Binding-site contacts:
Ligand atom C7 contacts residue SER112 of chain 1.A at 3.8 Å.
Ligand atom C6 contacts residue PRO100 of chain 1.A at 4.5 Å (hydrophobic).
Ligand atom O7 contacts residue SER112 of chain 1.A at 4.3 Å.
Ligand atom C2 contacts residue SER101 of chain 1.A at 3.6 Å.
Ligand atom N2 contacts residue SER112 of chain 1.A at 2.9 Å (h-bond).
Ligand atom C1 contacts residue SER101 of chain 1.A at 3.6 Å.
Ligand atom C1 contacts residue SER112 of chain 1.A at 1.5 Å.
Ligand atom C3 contacts residue SER112 of chain 1.A at 3.8 Å.
Ligand atom O5 contacts residue SER101 of chain 1.A at 3.8 Å.
Ligand atom C4 contacts residue SER112 of chain 1.A at 4.2 Å.
Ligand atom C5 contacts residue SER112 of chain 1.A at 3.7 Å.
Ligand atom N2 contacts residue SER101 of chain 1.A at 4.0 Å.
Ligand atom C2 contacts residue SER112 of chain 1.A at 2.5 Å.
Ligand atom C7 contacts residue SER101 of chain 1.A at 4.1 Å.
Ligand atom O6 contacts residue PRO100 of chain 1.A at 3.9 Å.
Ligand atom O7 contacts residue SER101 of chain 1.A at 3.8 Å.
Ligand atom O5 contacts residue PRO100 of chain 1.A at 3.8 Å.
Ligand atom O5 contacts residue SER112 of chain 1.A at 2.4 Å (h-bond).
Ligand atom O6 contacts residue SER101 of chain 1.A at 3.5 Å (h-bond).

Sequence of chain 1.A:
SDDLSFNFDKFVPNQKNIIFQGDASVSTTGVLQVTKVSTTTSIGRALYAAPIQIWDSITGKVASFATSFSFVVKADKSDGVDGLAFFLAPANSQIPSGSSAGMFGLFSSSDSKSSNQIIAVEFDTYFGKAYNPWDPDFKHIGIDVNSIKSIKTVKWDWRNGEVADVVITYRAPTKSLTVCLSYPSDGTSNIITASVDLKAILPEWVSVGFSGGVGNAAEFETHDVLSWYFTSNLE

A small-molecule ligand and the protein it binds are described below.
Small molecule (SMILES): CC(=O)N[C@@H]1[C@@H](O)[C@H](O)[C@@H](CO)O[C@H]1O